Sequence of chain 1.G:
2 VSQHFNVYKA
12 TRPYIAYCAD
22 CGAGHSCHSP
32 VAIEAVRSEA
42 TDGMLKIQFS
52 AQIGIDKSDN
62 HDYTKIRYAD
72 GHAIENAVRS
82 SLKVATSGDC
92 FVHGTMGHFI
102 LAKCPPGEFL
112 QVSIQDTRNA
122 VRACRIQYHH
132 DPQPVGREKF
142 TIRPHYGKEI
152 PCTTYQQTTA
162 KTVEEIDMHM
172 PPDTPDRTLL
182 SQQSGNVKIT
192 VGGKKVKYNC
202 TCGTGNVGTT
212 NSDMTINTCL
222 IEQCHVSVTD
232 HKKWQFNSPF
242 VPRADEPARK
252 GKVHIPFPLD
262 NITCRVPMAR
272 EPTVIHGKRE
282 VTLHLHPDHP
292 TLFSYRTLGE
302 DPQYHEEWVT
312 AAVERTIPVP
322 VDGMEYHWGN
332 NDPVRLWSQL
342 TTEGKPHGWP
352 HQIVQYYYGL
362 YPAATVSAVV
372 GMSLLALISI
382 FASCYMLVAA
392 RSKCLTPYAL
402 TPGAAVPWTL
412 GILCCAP

Sequence of chain 1.H:
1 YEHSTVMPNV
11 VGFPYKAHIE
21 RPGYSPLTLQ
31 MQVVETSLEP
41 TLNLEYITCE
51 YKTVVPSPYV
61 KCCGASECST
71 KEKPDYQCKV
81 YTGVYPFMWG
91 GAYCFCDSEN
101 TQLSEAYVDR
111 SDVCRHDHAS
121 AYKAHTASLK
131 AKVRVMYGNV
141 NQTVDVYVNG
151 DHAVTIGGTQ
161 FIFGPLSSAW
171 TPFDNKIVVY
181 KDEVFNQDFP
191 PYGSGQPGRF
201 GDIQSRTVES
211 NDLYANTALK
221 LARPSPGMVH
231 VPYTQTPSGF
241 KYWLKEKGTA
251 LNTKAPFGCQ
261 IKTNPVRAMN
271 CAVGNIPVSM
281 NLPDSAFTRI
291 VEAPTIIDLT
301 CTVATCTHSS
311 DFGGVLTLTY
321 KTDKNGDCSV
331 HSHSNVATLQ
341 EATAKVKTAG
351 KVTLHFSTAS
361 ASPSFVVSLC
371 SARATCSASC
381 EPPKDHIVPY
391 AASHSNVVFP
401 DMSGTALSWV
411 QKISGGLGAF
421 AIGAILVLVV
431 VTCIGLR

This protein binds this small molecule.
Small molecule (SMILES): CC(=O)N[C@@H]1[C@@H](O)[C@H](O)[C@@H](CO)O[C@H]1O

Binding-site contacts:
Ligand atom O5 contacts residue ASN200 of chain 1.G at 2.4 Å (h-bond).
Ligand atom N2 contacts residue ASN200 of chain 1.G at 2.9 Å (h-bond).
Ligand atom C6 contacts residue PHE95 of chain 1.H at 3.5 Å (hydrophobic).
Ligand atom C2 contacts residue ASN200 of chain 1.G at 2.4 Å.
Ligand atom C8 contacts residue ASN207 of chain 1.G at 3.4 Å.
Ligand atom O5 contacts residue PHE95 of chain 1.H at 4.0 Å.
Ligand atom C6 contacts residue CYS96 of chain 1.H at 4.4 Å (hydrophobic).
Ligand atom C7 contacts residue ASN200 of chain 1.G at 3.5 Å.
Ligand atom C5 contacts residue ASN200 of chain 1.G at 3.7 Å.
Ligand atom C5 contacts residue PHE95 of chain 1.H at 4.4 Å (hydrophobic).
Ligand atom O6 contacts residue PHE95 of chain 1.H at 4.3 Å.
Ligand atom C4 contacts residue ASN200 of chain 1.G at 4.2 Å.
Ligand atom O6 contacts residue CYS96 of chain 1.H at 3.7 Å.
Ligand atom C3 contacts residue ASN200 of chain 1.G at 3.8 Å.
Ligand atom O3 contacts residue CYS63 of chain 1.H at 4.5 Å.
Ligand atom C1 contacts residue ASN200 of chain 1.G at 1.4 Å.
Ligand atom O6 contacts residue CYS63 of chain 1.H at 4.2 Å.
Ligand atom C6 contacts residue THR202 of chain 1.G at 4.3 Å.
Ligand atom O7 contacts residue ASN200 of chain 1.G at 3.7 Å.
Ligand atom C4 contacts residue CYS63 of chain 1.H at 4.2 Å (hydrophobic).